Sequence of chain 1.F:
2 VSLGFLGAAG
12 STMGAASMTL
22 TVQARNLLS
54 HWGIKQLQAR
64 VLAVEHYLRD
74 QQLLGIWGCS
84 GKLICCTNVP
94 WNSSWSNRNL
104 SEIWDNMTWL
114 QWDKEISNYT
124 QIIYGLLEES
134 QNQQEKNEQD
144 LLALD

Binding-site contacts:
Ligand atom C3 contacts residue ASN102 of chain 1.F at 3.8 Å.
Ligand atom C8 contacts residue SER104 of chain 1.F at 4.4 Å.
Ligand atom C8 contacts residue LEU103 of chain 1.F at 4.4 Å (hydrophobic).
Ligand atom C5 contacts residue ASN102 of chain 1.F at 3.7 Å.
Ligand atom O7 contacts residue ASN102 of chain 1.F at 2.9 Å (h-bond).
Ligand atom C8 contacts residue ASN102 of chain 1.F at 3.5 Å.
Ligand atom C8 contacts residue ARG101 of chain 1.F at 3.6 Å.
Ligand atom O7 contacts residue LEU103 of chain 1.F at 3.8 Å.
Ligand atom C4 contacts residue ASN102 of chain 1.F at 4.3 Å.
Ligand atom C8 contacts residue ILE106 of chain 1.F at 4.1 Å (hydrophobic).
Ligand atom C1 contacts residue ASN102 of chain 1.F at 1.4 Å.
Ligand atom O7 contacts residue SER104 of chain 1.F at 2.8 Å (h-bond).
Ligand atom C8 contacts residue GLU105 of chain 1.F at 3.6 Å.
Ligand atom C7 contacts residue SER104 of chain 1.F at 3.8 Å.
Ligand atom N2 contacts residue ASN102 of chain 1.F at 2.9 Å (h-bond).
Ligand atom C2 contacts residue ASN102 of chain 1.F at 2.6 Å.
Ligand atom O7 contacts residue GLU105 of chain 1.F at 2.6 Å (salt-bridge).
Ligand atom O5 contacts residue ASN102 of chain 1.F at 2.5 Å (h-bond).
Ligand atom C7 contacts residue GLU105 of chain 1.F at 3.5 Å.
Ligand atom C7 contacts residue LEU103 of chain 1.F at 4.1 Å (hydrophobic).
Ligand atom C7 contacts residue ASN102 of chain 1.F at 3.0 Å.

The protein below binds the small molecule below.
Small molecule (SMILES): CC(=O)N[C@@H]1[C@@H](O)[C@H](O)[C@@H](CO)O[C@H]1O